Binding-site contacts:
Ligand atom C9 contacts residue CYS302 of chain 1.F at 3.4 Å (hydrophobic).
Ligand atom C1 contacts residue PHE170 of chain 1.F at 3.9 Å (hydrophobic).
Ligand atom O9 contacts residue PHE170 of chain 1.F at 3.4 Å.
Ligand atom C5 contacts residue MET174 of chain 1.F at 4.1 Å (hydrophobic).
Ligand atom C10 contacts residue CYS302 of chain 1.F at 3.0 Å (hydrophobic).
Ligand atom C2 contacts residue PHE459 of chain 1.F at 3.4 Å (hydrophobic).
Ligand atom C2 contacts residue CYS301 of chain 1.F at 4.3 Å (hydrophobic).
Ligand atom C6 contacts residue PHE459 of chain 1.F at 4.1 Å (hydrophobic).
Ligand atom O9 contacts residue CYS302 of chain 1.F at 3.2 Å (h-bond).
Ligand atom C8 contacts residue ASP457 of chain 1.F at 3.8 Å.
Ligand atom C10 contacts residue PHE465 of chain 1.F at 4.2 Å (hydrophobic).
Ligand atom O9 contacts residue CYS301 of chain 1.F at 3.5 Å.
Ligand atom C2 contacts residue PHE170 of chain 1.F at 3.7 Å (hydrophobic).
Ligand atom C11 contacts residue PHE465 of chain 1.F at 3.8 Å (hydrophobic).
Ligand atom C4 contacts residue PHE170 of chain 1.F at 3.4 Å (hydrophobic).
Ligand atom C3 contacts residue PHE170 of chain 1.F at 3.6 Å (hydrophobic).
Ligand atom C10 contacts residue TRP177 of chain 1.F at 4.2 Å (hydrophobic).
Ligand atom C1 contacts residue PHE296 of chain 1.F at 4.3 Å (hydrophobic).
Ligand atom C7 contacts residue PHE459 of chain 1.F at 3.6 Å (hydrophobic).
Ligand atom C4 contacts residue PHE459 of chain 1.F at 4.2 Å (hydrophobic).
Ligand atom C3 contacts residue CYS301 of chain 1.F at 3.9 Å (hydrophobic).
Ligand atom C5 contacts residue TRP177 of chain 1.F at 4.0 Å (hydrophobic).
Ligand atom C5 contacts residue LEU173 of chain 1.F at 4.3 Å (hydrophobic).
Ligand atom C1 contacts residue PHE459 of chain 1.F at 3.5 Å (hydrophobic).
Ligand atom C10 contacts residue MET174 of chain 1.F at 4.0 Å (hydrophobic).
Ligand atom C3 contacts residue CYS303 of chain 1.F at 3.9 Å (hydrophobic).
Ligand atom C7 contacts residue MET124 of chain 1.F at 3.7 Å (hydrophobic).
Ligand atom C2 contacts residue PHE296 of chain 1.F at 4.0 Å (hydrophobic).
Ligand atom O9 contacts residue ASN169 of chain 1.F at 3.5 Å (h-bond).
Ligand atom C6 contacts residue LEU173 of chain 1.F at 3.7 Å (hydrophobic).
Ligand atom C5 contacts residue PHE170 of chain 1.F at 3.7 Å (hydrophobic).
Ligand atom C7 contacts residue PHE296 of chain 1.F at 4.0 Å (hydrophobic).
Ligand atom C2 contacts residue ASP457 of chain 1.F at 4.3 Å.
Ligand atom C8 contacts residue PHE459 of chain 1.F at 3.8 Å (hydrophobic).
Ligand atom C8 contacts residue PHE296 of chain 1.F at 3.5 Å (hydrophobic).
Ligand atom C9 contacts residue PHE170 of chain 1.F at 3.6 Å (hydrophobic).
Ligand atom C6 contacts residue TRP177 of chain 1.F at 4.4 Å (hydrophobic).
Ligand atom C3 contacts residue PHE459 of chain 1.F at 3.8 Å (hydrophobic).
Ligand atom C11 contacts residue CYS302 of chain 1.F at 1.8 Å (hydrophobic).
Ligand atom C6 contacts residue PHE170 of chain 1.F at 4.0 Å (hydrophobic).

Sequence of chain 1.F:
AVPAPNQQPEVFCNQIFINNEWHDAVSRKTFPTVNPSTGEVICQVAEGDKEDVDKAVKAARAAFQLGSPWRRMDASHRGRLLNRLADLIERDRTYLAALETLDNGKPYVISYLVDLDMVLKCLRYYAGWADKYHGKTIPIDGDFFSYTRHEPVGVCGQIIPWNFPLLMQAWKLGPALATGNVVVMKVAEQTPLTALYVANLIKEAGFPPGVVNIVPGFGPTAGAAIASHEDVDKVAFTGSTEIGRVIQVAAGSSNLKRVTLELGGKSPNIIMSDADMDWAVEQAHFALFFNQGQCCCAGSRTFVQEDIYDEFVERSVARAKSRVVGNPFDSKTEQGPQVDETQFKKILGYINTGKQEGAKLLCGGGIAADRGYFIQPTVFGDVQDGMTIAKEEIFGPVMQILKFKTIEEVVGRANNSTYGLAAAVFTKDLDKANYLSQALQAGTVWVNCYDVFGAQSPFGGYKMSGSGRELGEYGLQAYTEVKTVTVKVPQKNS

This protein binds this small molecule.
Small molecule (SMILES): CCC(=O)c1ccc(CC)cc1